A small-molecule ligand and the protein it binds are described below.
Small molecule (SMILES): Nc1ncnc2c1ncn2[C@@H]1O[C@H](CO[P](=O)(O)O[P](=O)(O)OC[C@H]2OC[C@H](O)[C@@H]2O)[C@@H](O)[C@H]1OP(=O)(O)O

Binding-site contacts:
Ligand atom N1A contacts residue THR117 of chain 1.A at 3.1 Å.
Ligand atom C8A contacts residue ARG51 of chain 1.A at 3.3 Å.
Ligand atom O2D contacts residue SER136 of chain 1.A at 3.5 Å.
Ligand atom O4B contacts residue CYS109 of chain 1.A at 3.3 Å.
Ligand atom O3D contacts residue CYS109 of chain 1.A at 2.6 Å (h-bond).
Ligand atom O4D contacts residue SER136 of chain 1.A at 3.0 Å (h-bond).
Ligand atom O1N contacts residue PRO29 of chain 1.A at 3.1 Å.
Ligand atom C2A contacts residue THR117 of chain 1.A at 3.6 Å.
Ligand atom O2X contacts residue SER55 of chain 1.A at 2.4 Å (h-bond).
Ligand atom C1D contacts residue ARG374 of chain 1.A at 3.4 Å.
Ligand atom C1D contacts residue SER136 of chain 1.A at 3.2 Å.
Ligand atom O2A contacts residue GLY28 of chain 1.A at 3.5 Å.
Ligand atom C4D contacts residue SER136 of chain 1.A at 3.1 Å.
Ligand atom C4B contacts residue GLY26 of chain 1.A at 3.5 Å.
Ligand atom O1N contacts residue GLY28 of chain 1.A at 3.5 Å.
Ligand atom O3X contacts residue ARG51 of chain 1.A at 3.2 Å (salt-bridge).
Ligand atom N7A contacts residue ARG51 of chain 1.A at 3.5 Å (salt-bridge).
Ligand atom N6A contacts residue THR117 of chain 1.A at 3.6 Å.
Ligand atom O1A contacts residue ARG374 of chain 1.A at 3.5 Å (salt-bridge).
Ligand atom P2B contacts residue SER55 of chain 1.A at 3.6 Å.
Ligand atom C5D contacts residue VAL30 of chain 1.A at 3.1 Å (hydrophobic).
Ligand atom O1N contacts residue VAL30 of chain 1.A at 3.2 Å (h-bond).
Ligand atom C3D contacts residue ARG374 of chain 1.A at 3.5 Å.
Ligand atom O3 contacts residue ARG374 of chain 1.A at 3.5 Å (salt-bridge).
Ligand atom O2X contacts residue SER58 of chain 1.A at 3.0 Å (h-bond).
Ligand atom O3D contacts residue THR110 of chain 1.A at 3.0 Å (h-bond).
Ligand atom O1A contacts residue LYS57 of chain 1.A at 3.5 Å (salt-bridge).
Ligand atom C5A contacts residue ARG51 of chain 1.A at 3.6 Å.
Ligand atom N7A contacts residue ALA113 of chain 1.A at 3.5 Å.
Ligand atom N6A contacts residue ASP116 of chain 1.A at 3.1 Å (salt-bridge).
Ligand atom O2X contacts residue ARG51 of chain 1.A at 3.4 Å (salt-bridge).
Ligand atom C5B contacts residue ALA108 of chain 1.A at 3.6 Å (hydrophobic).
Ligand atom O3B contacts residue GLY28 of chain 1.A at 3.4 Å (h-bond).
Ligand atom O1X contacts residue LYS57 of chain 1.A at 3.6 Å.
Ligand atom C2D contacts residue ARG374 of chain 1.A at 2.9 Å.
Ligand atom O3B contacts residue THR27 of chain 1.A at 2.9 Å (h-bond).
Ligand atom N6A contacts residue ALA113 of chain 1.A at 3.6 Å.
Ligand atom O2N contacts residue VAL30 of chain 1.A at 3.3 Å.
Ligand atom C6A contacts residue THR117 of chain 1.A at 3.5 Å.
Ligand atom O2B contacts residue ARG51 of chain 1.A at 3.3 Å (salt-bridge).

Sequence of chain 1.A:
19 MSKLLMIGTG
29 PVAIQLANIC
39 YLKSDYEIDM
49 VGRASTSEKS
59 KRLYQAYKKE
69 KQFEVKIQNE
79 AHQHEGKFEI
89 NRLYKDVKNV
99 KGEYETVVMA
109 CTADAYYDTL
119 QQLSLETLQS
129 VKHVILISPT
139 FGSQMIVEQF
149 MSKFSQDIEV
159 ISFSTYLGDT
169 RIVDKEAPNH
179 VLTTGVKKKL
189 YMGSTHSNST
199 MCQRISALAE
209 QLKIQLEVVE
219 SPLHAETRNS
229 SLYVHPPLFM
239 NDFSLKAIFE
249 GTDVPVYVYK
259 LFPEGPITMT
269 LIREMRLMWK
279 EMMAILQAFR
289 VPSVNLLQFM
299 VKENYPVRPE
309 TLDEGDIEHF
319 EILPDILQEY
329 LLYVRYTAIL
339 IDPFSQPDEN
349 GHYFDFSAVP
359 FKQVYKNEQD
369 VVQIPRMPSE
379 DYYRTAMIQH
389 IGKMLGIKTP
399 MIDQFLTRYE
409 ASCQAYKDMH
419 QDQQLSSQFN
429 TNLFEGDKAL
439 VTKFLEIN